Binding-site contacts:
Ligand atom N4 contacts residue ASP192 of chain 1.A at 3.0 Å (salt-bridge).
Ligand atom N5 contacts residue GLY229 of chain 1.A at 3.2 Å.
Ligand atom C15 contacts residue VAL216 of chain 1.A at 3.9 Å (hydrophobic).
Ligand atom C11 contacts residue SO41 of chain 1.D at 3.5 Å.
Ligand atom N4 contacts residue SER193 of chain 1.A at 3.8 Å.
Ligand atom C16 contacts residue VAL216 of chain 1.A at 3.6 Å (hydrophobic).
Ligand atom C11 contacts residue SER198 of chain 1.A at 3.2 Å.
Ligand atom C9 contacts residue HIS94 of chain 1.A at 3.8 Å.
Ligand atom O1 contacts residue GLY221 of chain 1.A at 2.9 Å (h-bond).
Ligand atom O4 contacts residue GLY219 of chain 1.A at 3.1 Å (h-bond).
Ligand atom C1 contacts residue GLY219 of chain 1.A at 3.5 Å.
Ligand atom N5 contacts residue SER193 of chain 1.A at 3.0 Å (h-bond).
Ligand atom N3 contacts residue SER198 of chain 1.A at 3.5 Å (h-bond).
Ligand atom O3 contacts residue HIS94 of chain 1.A at 2.8 Å (h-bond).
Ligand atom N3 contacts residue SER217 of chain 1.A at 3.0 Å (h-bond).
Ligand atom O1 contacts residue GLY219 of chain 1.A at 3.4 Å (h-bond).
Ligand atom C18 contacts residue SER193 of chain 1.A at 3.3 Å.
Ligand atom N1 contacts residue GLY219 of chain 1.A at 2.9 Å (h-bond).
Ligand atom C13 contacts residue GLY219 of chain 1.A at 3.7 Å.
Ligand atom C2 contacts residue GLN195 of chain 1.A at 3.7 Å.
Ligand atom C18 contacts residue GLY221 of chain 1.A at 3.8 Å.
Ligand atom C13 contacts residue GLY221 of chain 1.A at 3.3 Å.
Ligand atom C10 contacts residue SER217 of chain 1.A at 3.9 Å.
Ligand atom O3 contacts residue LEU92 of chain 1.A at 2.6 Å (h-bond).
Ligand atom N2 contacts residue HIS94 of chain 1.A at 3.5 Å (h-bond).
Ligand atom C14 contacts residue SER193 of chain 1.A at 3.6 Å.
Ligand atom S1 contacts residue GLY219 of chain 1.A at 3.5 Å (h-bond).
Ligand atom C9 contacts residue HIS46 of chain 1.A at 3.8 Å.
Ligand atom C11 contacts residue SER217 of chain 1.A at 3.9 Å.
Ligand atom N4 contacts residue CYS222 of chain 1.A at 3.9 Å.
Ligand atom C15 contacts residue SER193 of chain 1.A at 3.4 Å.
Ligand atom O4 contacts residue TRP218 of chain 1.A at 3.2 Å.
Ligand atom C8 contacts residue SER217 of chain 1.A at 3.8 Å.
Ligand atom N4 contacts residue GLY221 of chain 1.A at 2.9 Å (h-bond).
Ligand atom N5 contacts residue ASP192 of chain 1.A at 2.8 Å (salt-bridge).
Ligand atom C6 contacts residue LEU92 of chain 1.A at 3.3 Å (hydrophobic).
Ligand atom C18 contacts residue ASP192 of chain 1.A at 3.5 Å.
Ligand atom C8 contacts residue HIS94 of chain 1.A at 3.8 Å.
Ligand atom C16 contacts residue CYS194 of chain 1.A at 3.7 Å (hydrophobic).
Ligand atom O1 contacts residue ARG220 of chain 1.A at 3.5 Å.

Sequence of chain 1.A:
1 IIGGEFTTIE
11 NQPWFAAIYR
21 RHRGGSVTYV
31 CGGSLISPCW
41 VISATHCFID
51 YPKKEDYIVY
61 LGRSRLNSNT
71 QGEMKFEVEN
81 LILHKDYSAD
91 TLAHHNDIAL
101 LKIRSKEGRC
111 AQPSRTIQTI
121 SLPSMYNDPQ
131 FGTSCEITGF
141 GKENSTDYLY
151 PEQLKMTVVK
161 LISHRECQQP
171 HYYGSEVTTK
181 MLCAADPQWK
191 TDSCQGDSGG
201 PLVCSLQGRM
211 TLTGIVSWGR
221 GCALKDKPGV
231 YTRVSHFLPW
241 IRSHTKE

The protein below binds the small molecule below.
Small molecule (SMILES): [H]/N=C(/N)c1ccc(CNC(=O)[C@H](C)NC(=O)[C@@H](CO)NS(=O)(=O)CCCC)cc1